Binding-site contacts:
Ligand atom C1 contacts residue ASN799 of chain 1.G at 1.5 Å.
Ligand atom C2 contacts residue ASN799 of chain 1.G at 2.4 Å.
Ligand atom C7 contacts residue ASN799 of chain 1.G at 3.5 Å.
Ligand atom C3 contacts residue ASN799 of chain 1.G at 3.8 Å.
Ligand atom C4 contacts residue ASN799 of chain 1.G at 4.2 Å.
Ligand atom N2 contacts residue ASN799 of chain 1.G at 2.8 Å (h-bond).
Ligand atom C5 contacts residue ASN799 of chain 1.G at 3.7 Å.
Ligand atom O7 contacts residue ASN1159 of chain 1.G at 3.8 Å.
Ligand atom O7 contacts residue ASN799 of chain 1.G at 3.7 Å.
Ligand atom O5 contacts residue ASN799 of chain 1.G at 2.4 Å (h-bond).
Ligand atom C8 contacts residue ASN799 of chain 1.G at 4.5 Å.
Ligand atom O5 contacts residue SER1158 of chain 1.G at 4.2 Å.

A protein and the small-molecule ligand that binds it are described below.
Small molecule (SMILES): CC(=O)N[C@H]1[C@H](O[C@H]2[C@H](O)[C@@H](NC(C)=O)CO[C@@H]2CO)O[C@H](CO)[C@@H](O)[C@@H]1O

Sequence of chain 1.G:
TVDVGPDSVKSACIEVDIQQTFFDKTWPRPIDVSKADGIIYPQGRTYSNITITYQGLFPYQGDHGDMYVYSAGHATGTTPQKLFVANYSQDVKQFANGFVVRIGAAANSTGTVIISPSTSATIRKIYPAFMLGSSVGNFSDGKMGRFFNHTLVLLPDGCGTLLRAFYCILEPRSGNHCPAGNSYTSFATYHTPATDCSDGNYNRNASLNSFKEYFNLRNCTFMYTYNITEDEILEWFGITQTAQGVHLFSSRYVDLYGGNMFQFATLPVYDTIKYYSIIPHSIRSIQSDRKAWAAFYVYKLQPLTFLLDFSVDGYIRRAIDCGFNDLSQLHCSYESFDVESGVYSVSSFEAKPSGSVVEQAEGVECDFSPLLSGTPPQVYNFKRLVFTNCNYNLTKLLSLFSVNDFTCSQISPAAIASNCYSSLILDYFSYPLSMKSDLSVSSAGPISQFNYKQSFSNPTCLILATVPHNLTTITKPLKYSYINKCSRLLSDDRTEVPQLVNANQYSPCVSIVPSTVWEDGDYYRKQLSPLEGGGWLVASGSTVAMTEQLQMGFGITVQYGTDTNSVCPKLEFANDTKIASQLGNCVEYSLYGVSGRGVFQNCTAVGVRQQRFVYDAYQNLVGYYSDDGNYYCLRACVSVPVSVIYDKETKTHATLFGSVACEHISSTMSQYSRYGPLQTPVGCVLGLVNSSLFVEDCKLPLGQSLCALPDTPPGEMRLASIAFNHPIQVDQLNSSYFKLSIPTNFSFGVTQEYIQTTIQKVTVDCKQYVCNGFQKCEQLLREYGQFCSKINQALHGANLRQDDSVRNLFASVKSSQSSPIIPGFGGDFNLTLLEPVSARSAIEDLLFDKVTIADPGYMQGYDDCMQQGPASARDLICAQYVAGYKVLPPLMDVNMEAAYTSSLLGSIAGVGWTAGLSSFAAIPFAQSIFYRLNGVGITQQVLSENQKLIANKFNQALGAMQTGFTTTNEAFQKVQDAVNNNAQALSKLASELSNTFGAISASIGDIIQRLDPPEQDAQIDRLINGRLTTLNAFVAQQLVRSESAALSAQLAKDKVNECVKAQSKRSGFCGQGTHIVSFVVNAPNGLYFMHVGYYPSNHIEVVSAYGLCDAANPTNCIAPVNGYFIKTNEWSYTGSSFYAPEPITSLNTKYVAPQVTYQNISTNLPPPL